This protein binds this small molecule.
Small molecule (SMILES): C=COC(=O)N1CCc2c(sc(NC(=O)Cc3cccs3)c2C(=O)OC2CCCC2)C1

Binding-site contacts:
Ligand atom O12 contacts residue MET195 of chain 1.D at 3.5 Å.
Ligand atom C21 contacts residue GLN291 of chain 1.D at 3.6 Å.
Ligand atom N16 contacts residue ILE258 of chain 1.D at 3.5 Å.
Ligand atom C27 contacts residue PHE262 of chain 1.D at 3.9 Å (hydrophobic).
Ligand atom C19 contacts residue ASN243 of chain 1.D at 3.7 Å.
Ligand atom O24 contacts residue LEU241 of chain 1.D at 3.0 Å.
Ligand atom S7 contacts residue PHE294 of chain 1.D at 3.8 Å.
Ligand atom N16 contacts residue PHE294 of chain 1.D at 3.6 Å.
Ligand atom O11 contacts residue MET195 of chain 1.D at 3.7 Å.
Ligand atom C23 contacts residue PHE294 of chain 1.D at 3.4 Å (hydrophobic).
Ligand atom C13 contacts residue ILE298 of chain 1.D at 3.4 Å (hydrophobic).
Ligand atom C9 contacts residue PHE294 of chain 1.D at 3.6 Å (hydrophobic).
Ligand atom C22 contacts residue PRO244 of chain 1.D at 3.8 Å (hydrophobic).
Ligand atom C23 contacts residue PRO244 of chain 1.D at 3.8 Å (hydrophobic).
Ligand atom C17 contacts residue LEU241 of chain 1.D at 3.9 Å (hydrophobic).
Ligand atom C8 contacts residue PHE294 of chain 1.D at 3.5 Å (hydrophobic).
Ligand atom C6 contacts residue PHE294 of chain 1.D at 3.9 Å (hydrophobic).
Ligand atom O25 contacts residue PHE262 of chain 1.D at 3.2 Å.
Ligand atom C21 contacts residue THR255 of chain 1.D at 3.6 Å.
Ligand atom S20 contacts residue ASN243 of chain 1.D at 3.4 Å (h-bond).
Ligand atom C21 contacts residue TYR251 of chain 1.D at 3.9 Å (hydrophobic).
Ligand atom C30 contacts residue SER290 of chain 1.D at 3.6 Å.
Ligand atom C4 contacts residue MET195 of chain 1.D at 3.5 Å (hydrophobic).
Ligand atom O26 contacts residue GLN291 of chain 1.D at 3.4 Å (h-bond).
Ligand atom C28 contacts residue MET259 of chain 1.D at 3.8 Å (hydrophobic).
Ligand atom C31 contacts residue GLN291 of chain 1.D at 3.7 Å.
Ligand atom C13 contacts residue MET195 of chain 1.D at 3.2 Å (hydrophobic).
Ligand atom O26 contacts residue PHE294 of chain 1.D at 3.5 Å.
Ligand atom C15 contacts residue PHE262 of chain 1.D at 3.9 Å (hydrophobic).
Ligand atom C31 contacts residue PHE294 of chain 1.D at 3.7 Å (hydrophobic).
Ligand atom C27 contacts residue GLN291 of chain 1.D at 3.8 Å.
Ligand atom C29 contacts residue SER290 of chain 1.D at 3.8 Å.
Ligand atom O12 contacts residue ILE298 of chain 1.D at 3.3 Å.
Ligand atom C22 contacts residue GLN291 of chain 1.D at 2.8 Å.
Ligand atom C15 contacts residue PHE294 of chain 1.D at 3.9 Å (hydrophobic).
Ligand atom C18 contacts residue TYR81 of chain 1.D at 3.3 Å (hydrophobic).
Ligand atom C31 contacts residue SER290 of chain 1.D at 3.4 Å.
Ligand atom C28 contacts residue PHE262 of chain 1.D at 3.8 Å (hydrophobic).
Ligand atom C18 contacts residue ASN243 of chain 1.D at 3.6 Å.
Ligand atom C22 contacts residue TYR251 of chain 1.D at 3.7 Å (hydrophobic).

Sequence of chain 1.D:
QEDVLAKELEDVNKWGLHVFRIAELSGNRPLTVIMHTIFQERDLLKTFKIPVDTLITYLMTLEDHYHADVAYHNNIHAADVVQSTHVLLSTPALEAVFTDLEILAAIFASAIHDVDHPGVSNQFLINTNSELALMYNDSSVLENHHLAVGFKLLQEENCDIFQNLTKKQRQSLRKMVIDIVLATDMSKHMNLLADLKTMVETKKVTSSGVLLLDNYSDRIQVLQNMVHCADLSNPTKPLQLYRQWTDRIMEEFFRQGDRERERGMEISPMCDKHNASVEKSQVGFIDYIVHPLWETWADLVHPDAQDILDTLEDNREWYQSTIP